Binding-site contacts:
Ligand atom N10 contacts residue GLY142 of chain 1.B at 3.9 Å.
Ligand atom C05 contacts residue LEU140 of chain 1.B at 3.5 Å (hydrophobic).
Ligand atom C07 contacts residue GLY111 of chain 1.B at 4.1 Å.
Ligand atom O01 contacts residue TYR138 of chain 1.B at 3.0 Å (h-bond).
Ligand atom O03 contacts residue THR86 of chain 1.B at 3.9 Å.
Ligand atom O01 contacts residue LEU140 of chain 1.B at 3.0 Å (h-bond).
Ligand atom C09 contacts residue GLY143 of chain 1.B at 4.0 Å.
Ligand atom C11 contacts residue TYR113 of chain 1.B at 3.4 Å (hydrophobic).
Ligand atom C11 contacts residue GLY111 of chain 1.B at 3.8 Å.
Ligand atom C07 contacts residue GLY143 of chain 1.B at 3.8 Å.
Ligand atom N10 contacts residue ARG112 of chain 1.B at 4.0 Å.
Ligand atom C12 contacts residue LEU140 of chain 1.B at 3.7 Å (hydrophobic).
Ligand atom C08 contacts residue GLY143 of chain 1.B at 3.6 Å.
Ligand atom C06 contacts residue PRO87 of chain 1.B at 4.0 Å (hydrophobic).
Ligand atom C08 contacts residue PRO85 of chain 1.B at 3.2 Å (hydrophobic).
Ligand atom C11 contacts residue GLY142 of chain 1.B at 3.9 Å.
Ligand atom N10 contacts residue GLY111 of chain 1.B at 3.4 Å (h-bond).
Ligand atom C04 contacts residue GLY142 of chain 1.B at 4.0 Å.
Ligand atom C09 contacts residue THR86 of chain 1.B at 3.6 Å.
Ligand atom O01 contacts residue PRO87 of chain 1.B at 3.8 Å.
Ligand atom C09 contacts residue GLY142 of chain 1.B at 4.1 Å.
Ligand atom C12 contacts residue ASN141 of chain 1.B at 3.6 Å.
Ligand atom O03 contacts residue PRO87 of chain 1.B at 3.8 Å.
Ligand atom C12 contacts residue TYR113 of chain 1.B at 3.8 Å (hydrophobic).
Ligand atom C09 contacts residue PRO85 of chain 1.B at 3.6 Å (hydrophobic).
Ligand atom B02 contacts residue PRO87 of chain 1.B at 3.9 Å.
Ligand atom C12 contacts residue GLY142 of chain 1.B at 3.8 Å.
Ligand atom B02 contacts residue LEU140 of chain 1.B at 3.9 Å.
Ligand atom O01 contacts residue VAL139 of chain 1.B at 3.4 Å.
Ligand atom C09 contacts residue PRO87 of chain 1.B at 3.7 Å (hydrophobic).
Ligand atom C08 contacts residue THR86 of chain 1.B at 3.8 Å.
Ligand atom C11 contacts residue ASN141 of chain 1.B at 3.8 Å.
Ligand atom N10 contacts residue GLY143 of chain 1.B at 4.0 Å.
Ligand atom C07 contacts residue GLY142 of chain 1.B at 3.7 Å.
Ligand atom C04 contacts residue PRO87 of chain 1.B at 3.5 Å (hydrophobic).
Ligand atom C06 contacts residue LEU140 of chain 1.B at 3.9 Å (hydrophobic).
Ligand atom C08 contacts residue GLY142 of chain 1.B at 3.9 Å.
Ligand atom C06 contacts residue GLY142 of chain 1.B at 3.8 Å.
Ligand atom C05 contacts residue PRO87 of chain 1.B at 3.6 Å (hydrophobic).
Ligand atom C11 contacts residue ARG112 of chain 1.B at 3.9 Å.

This protein binds this small molecule.
Small molecule (SMILES): OB(O)c1ccc2[nH]ccc2c1

Sequence of chain 1.B:
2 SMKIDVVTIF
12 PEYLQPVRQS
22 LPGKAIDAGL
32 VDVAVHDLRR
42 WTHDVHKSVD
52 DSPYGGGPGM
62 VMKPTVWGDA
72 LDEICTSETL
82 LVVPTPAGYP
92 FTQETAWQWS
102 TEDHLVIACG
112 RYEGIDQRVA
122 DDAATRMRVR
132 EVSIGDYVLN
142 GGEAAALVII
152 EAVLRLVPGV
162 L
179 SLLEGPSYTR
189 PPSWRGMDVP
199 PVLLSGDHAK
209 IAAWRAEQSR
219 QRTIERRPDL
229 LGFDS